Binding-site contacts:
Ligand atom CG2 contacts residue PHE116 of chain 1.B at 3.6 Å (hydrophobic).
Ligand atom CB contacts residue ASN105 of chain 1.B at 3.3 Å.
Ligand atom O contacts residue GLN66 of chain 1.B at 3.1 Å (h-bond).
Ligand atom CA contacts residue ASN105 of chain 1.B at 3.0 Å.
Ligand atom CB contacts residue TRP124 of chain 1.B at 3.6 Å (hydrophobic).
Ligand atom CN contacts residue ARG58 of chain 1.B at 3.8 Å.
Ligand atom CG contacts residue GLN114 of chain 1.B at 3.5 Å.
Ligand atom O contacts residue TRP124 of chain 1.B at 2.9 Å (h-bond).
Ligand atom CB contacts residue THR76 of chain 1.B at 3.8 Å.
Ligand atom CG2 contacts residue GLN66 of chain 1.B at 3.3 Å.
Ligand atom C contacts residue PHE63 of chain 1.B at 3.4 Å (hydrophobic).
Ligand atom CD1 contacts residue TRP124 of chain 1.B at 3.7 Å (hydrophobic).
Ligand atom CB contacts residue GLN114 of chain 1.B at 3.6 Å.
Ligand atom CN contacts residue HIS129 of chain 1.B at 3.2 Å.
Ligand atom O contacts residue ALA106 of chain 1.B at 3.5 Å.
Ligand atom CB contacts residue GLY75 of chain 1.B at 3.8 Å.
Ligand atom CG1 contacts residue PHE63 of chain 1.B at 3.7 Å (hydrophobic).
Ligand atom CG1 contacts residue PHE116 of chain 1.B at 3.7 Å (hydrophobic).
Ligand atom N contacts residue ASN105 of chain 1.B at 2.9 Å (h-bond).
Ligand atom CG1 contacts residue ARG58 of chain 1.B at 3.7 Å.
Ligand atom N contacts residue GLY75 of chain 1.B at 3.4 Å (h-bond).
Ligand atom O contacts residue PHE63 of chain 1.B at 3.1 Å.
Ligand atom CB contacts residue PHE63 of chain 1.B at 3.7 Å (hydrophobic).
Ligand atom CA contacts residue GLY75 of chain 1.B at 3.4 Å.
Ligand atom CB contacts residue GLY75 of chain 1.B at 3.7 Å.
Ligand atom CB contacts residue ASN105 of chain 1.B at 3.7 Å.
Ligand atom CM contacts residue GLY75 of chain 1.B at 3.7 Å.
Ligand atom O contacts residue ARG58 of chain 1.B at 2.9 Å (salt-bridge).
Ligand atom O contacts residue HIS129 of chain 1.B at 3.4 Å.
Ligand atom C contacts residue GLY75 of chain 1.B at 3.4 Å.
Ligand atom CH contacts residue ALA106 of chain 1.B at 3.6 Å (hydrophobic).
Ligand atom CD2 contacts residue PHE63 of chain 1.B at 3.7 Å (hydrophobic).
Ligand atom C contacts residue ASN105 of chain 1.B at 3.4 Å.
Ligand atom CD1 contacts residue ASN105 of chain 1.B at 3.4 Å.
Ligand atom CN contacts residue ARG58 of chain 1.B at 3.5 Å.
Ligand atom CG contacts residue ASN105 of chain 1.B at 3.7 Å.
Ligand atom CG contacts residue ALA104 of chain 1.B at 3.6 Å (hydrophobic).
Ligand atom CB contacts residue PHE116 of chain 1.B at 3.7 Å (hydrophobic).
Ligand atom O contacts residue ALA104 of chain 1.B at 3.5 Å.
Ligand atom O contacts residue ASN105 of chain 1.B at 3.4 Å (h-bond).

Sequence of chain 1.B:
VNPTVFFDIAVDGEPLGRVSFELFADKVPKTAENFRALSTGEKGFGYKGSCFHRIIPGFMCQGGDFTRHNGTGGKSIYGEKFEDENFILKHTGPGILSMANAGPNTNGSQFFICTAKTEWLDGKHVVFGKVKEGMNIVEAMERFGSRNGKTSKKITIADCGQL

A small-molecule ligand and the protein it binds are described below.
Small molecule (SMILES): C=C1C(=O)N(CC)[C@@H](C(C)C)C(=O)N[C@@H](C(C)C)C(=O)N(C)[C@@H](CC(C)C)C(=O)N[C@@H](C)C(=O)N[C@H](C)C(=O)N(C)[C@@H](CC(C)C)C(=O)N(C)[C@@H](CC(C)C)C(=O)N(C)[C@@H](C(C)C)C(=O)N(C)[C@@H]([C@H](O)[C@H](C)C/C=C/C)C(=O)N[C@@H](CC)C(=O)N1C